Sequence of chain 1.N:
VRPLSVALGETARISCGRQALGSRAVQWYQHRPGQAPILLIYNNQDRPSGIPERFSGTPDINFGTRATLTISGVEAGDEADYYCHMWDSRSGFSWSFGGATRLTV

The small molecule below binds the protein below.
Small molecule (SMILES): CC(=O)N[C@H]1[C@H](O[C@H]2[C@H](O)[C@@H](NC(C)=O)CO[C@@H]2CO)O[C@H](CO)[C@@H](O)[C@@H]1O

Sequence of chain 1.A:
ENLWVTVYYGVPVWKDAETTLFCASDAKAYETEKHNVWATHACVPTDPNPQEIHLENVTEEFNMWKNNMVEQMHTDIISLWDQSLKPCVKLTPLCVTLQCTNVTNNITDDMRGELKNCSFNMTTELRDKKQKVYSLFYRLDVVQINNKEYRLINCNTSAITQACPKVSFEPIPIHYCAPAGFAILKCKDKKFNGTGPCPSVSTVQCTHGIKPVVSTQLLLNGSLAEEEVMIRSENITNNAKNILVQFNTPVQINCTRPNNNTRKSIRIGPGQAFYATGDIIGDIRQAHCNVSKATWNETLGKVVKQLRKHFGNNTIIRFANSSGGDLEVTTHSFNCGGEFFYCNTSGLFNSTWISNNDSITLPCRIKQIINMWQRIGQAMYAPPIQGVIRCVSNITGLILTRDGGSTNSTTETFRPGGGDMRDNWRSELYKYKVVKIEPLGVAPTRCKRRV

Binding-site contacts:
Ligand atom N2 contacts residue LEU137 of chain 1.A at 4.5 Å.
Ligand atom C2 contacts residue TYR135 of chain 1.A at 4.4 Å (hydrophobic).
Ligand atom C1 contacts residue ASN118 of chain 1.A at 1.4 Å.
Ligand atom C7 contacts residue ASN118 of chain 1.A at 3.3 Å.
Ligand atom C8 contacts residue LEU137 of chain 1.A at 4.1 Å (hydrophobic).
Ligand atom C3 contacts residue ASN118 of chain 1.A at 3.8 Å.
Ligand atom C8 contacts residue ARG92 of chain 1.N at 3.9 Å.
Ligand atom C4 contacts residue ASN118 of chain 1.A at 4.2 Å.
Ligand atom O5 contacts residue ASN118 of chain 1.A at 2.3 Å (h-bond).
Ligand atom C1 contacts residue TYR135 of chain 1.A at 3.9 Å (hydrophobic).
Ligand atom C3 contacts residue TYR135 of chain 1.A at 4.0 Å (hydrophobic).
Ligand atom C5 contacts residue TYR135 of chain 1.A at 4.3 Å (hydrophobic).
Ligand atom C5 contacts residue ASN118 of chain 1.A at 3.6 Å.
Ligand atom O5 contacts residue TYR135 of chain 1.A at 4.5 Å.
Ligand atom O7 contacts residue VAL104 of chain 1.A at 4.2 Å.
Ligand atom C7 contacts residue VAL104 of chain 1.A at 4.4 Å (hydrophobic).
Ligand atom O4 contacts residue TYR135 of chain 1.A at 4.5 Å.
Ligand atom O6 contacts residue TYR135 of chain 1.A at 4.3 Å.
Ligand atom N2 contacts residue TYR135 of chain 1.A at 4.4 Å.
Ligand atom C8 contacts residue ASN118 of chain 1.A at 4.4 Å.
Ligand atom O7 contacts residue TYR135 of chain 1.A at 3.9 Å.
Ligand atom C8 contacts residue VAL104 of chain 1.A at 4.2 Å (hydrophobic).
Ligand atom C2 contacts residue ASN118 of chain 1.A at 2.5 Å.
Ligand atom N2 contacts residue ASN118 of chain 1.A at 2.9 Å (h-bond).
Ligand atom O7 contacts residue ASN118 of chain 1.A at 3.2 Å (h-bond).